Sequence of chain 29.A:
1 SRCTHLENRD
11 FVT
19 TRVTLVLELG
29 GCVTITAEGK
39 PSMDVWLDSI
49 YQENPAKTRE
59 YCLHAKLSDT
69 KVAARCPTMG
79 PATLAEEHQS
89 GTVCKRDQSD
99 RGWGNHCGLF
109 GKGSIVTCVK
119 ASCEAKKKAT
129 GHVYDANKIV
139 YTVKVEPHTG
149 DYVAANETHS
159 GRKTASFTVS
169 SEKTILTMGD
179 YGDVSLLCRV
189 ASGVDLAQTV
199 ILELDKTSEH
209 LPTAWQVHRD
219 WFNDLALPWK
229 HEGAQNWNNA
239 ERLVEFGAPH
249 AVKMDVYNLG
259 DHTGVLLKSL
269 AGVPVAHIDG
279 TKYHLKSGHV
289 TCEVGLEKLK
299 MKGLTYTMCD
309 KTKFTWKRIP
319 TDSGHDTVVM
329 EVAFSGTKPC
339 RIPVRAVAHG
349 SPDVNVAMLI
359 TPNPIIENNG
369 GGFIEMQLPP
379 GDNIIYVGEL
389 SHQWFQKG

This small molecule binds to this protein.
Small molecule (SMILES): CC(=O)N[C@@H]1[C@@H](O)[C@H](O)[C@@H](CO)O[C@H]1O

Binding-site contacts:
Ligand atom C3 contacts residue HIS104 of chain 29.C at 3.7 Å.
Ligand atom C3 contacts residue ASN154 of chain 29.A at 3.8 Å.
Ligand atom C1 contacts residue ASN154 of chain 29.A at 1.4 Å.
Ligand atom N2 contacts residue ASN154 of chain 29.A at 3.0 Å (h-bond).
Ligand atom C2 contacts residue HIS104 of chain 29.C at 4.2 Å.
Ligand atom C2 contacts residue ASN154 of chain 29.A at 2.5 Å.
Ligand atom O4 contacts residue HIS104 of chain 29.C at 3.8 Å.
Ligand atom O7 contacts residue ASN154 of chain 29.A at 3.2 Å (h-bond).
Ligand atom O5 contacts residue ASN154 of chain 29.A at 2.3 Å (h-bond).
Ligand atom C7 contacts residue ASN154 of chain 29.A at 3.5 Å.
Ligand atom C4 contacts residue HIS104 of chain 29.C at 4.0 Å.
Ligand atom O6 contacts residue HIS104 of chain 29.C at 3.6 Å.
Ligand atom C6 contacts residue HIS104 of chain 29.C at 3.8 Å.
Ligand atom C4 contacts residue ASN154 of chain 29.A at 4.2 Å.
Ligand atom O5 contacts residue HIS104 of chain 29.C at 3.7 Å.
Ligand atom C1 contacts residue HIS104 of chain 29.C at 3.5 Å.
Ligand atom C5 contacts residue HIS104 of chain 29.C at 3.4 Å.
Ligand atom C5 contacts residue ASN154 of chain 29.A at 3.6 Å.

Sequence of chain 29.C:
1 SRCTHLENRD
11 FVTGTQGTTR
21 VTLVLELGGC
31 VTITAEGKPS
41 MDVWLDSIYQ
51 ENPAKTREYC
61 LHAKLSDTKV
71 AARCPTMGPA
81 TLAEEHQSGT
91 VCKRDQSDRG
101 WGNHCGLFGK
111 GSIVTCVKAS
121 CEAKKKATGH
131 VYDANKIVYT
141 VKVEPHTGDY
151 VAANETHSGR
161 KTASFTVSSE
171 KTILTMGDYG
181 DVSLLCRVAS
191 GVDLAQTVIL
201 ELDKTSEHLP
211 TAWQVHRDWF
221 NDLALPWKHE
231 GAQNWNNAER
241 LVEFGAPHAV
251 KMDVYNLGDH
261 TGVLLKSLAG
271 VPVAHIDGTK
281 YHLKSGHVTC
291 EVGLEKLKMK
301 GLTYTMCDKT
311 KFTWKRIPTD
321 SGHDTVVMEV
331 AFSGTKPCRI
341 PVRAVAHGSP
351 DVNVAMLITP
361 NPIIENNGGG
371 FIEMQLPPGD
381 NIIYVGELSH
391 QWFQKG